Binding-site contacts:
Ligand atom N contacts residue SER1 of chain 1.D at 1.3 Å.
Ligand atom CA contacts residue TRP4 of chain 1.D at 1.0 Å (hydrophobic).
Ligand atom CG contacts residue SER1 of chain 1.D at 2.0 Å.
Ligand atom CB contacts residue TRP2 of chain 1.D at 2.1 Å (hydrophobic).
Ligand atom OH contacts residue TRP4 of chain 1.D at 1.0 Å.
Ligand atom C contacts residue TRP2 of chain 1.D at 2.0 Å (hydrophobic).
Ligand atom C contacts residue SER1 of chain 1.D at 0.9 Å.
Ligand atom CE2 contacts residue TRP4 of chain 1.D at 0.9 Å (hydrophobic).
Ligand atom O contacts residue TRP2 of chain 1.D at 1.5 Å (h-bond).
Ligand atom CA contacts residue PRO3 of chain 1.D at 1.8 Å (hydrophobic).
Ligand atom N contacts residue TRP4 of chain 1.D at 0.9 Å (h-bond).
Ligand atom N contacts residue TRP2 of chain 1.D at 0.6 Å.
Ligand atom CG2 contacts residue PRO3 of chain 1.D at 2.3 Å (hydrophobic).
Ligand atom O contacts residue SER1 of chain 1.D at 1.1 Å (h-bond).
Ligand atom CG1 contacts residue PRO3 of chain 1.D at 0.9 Å (hydrophobic).
Ligand atom CA contacts residue TRP2 of chain 1.D at 0.9 Å (hydrophobic).
Ligand atom N contacts residue PRO3 of chain 1.D at 0.7 Å.
Ligand atom CG contacts residue TRP4 of chain 1.D at 0.4 Å (hydrophobic).
Ligand atom CB contacts residue TRP4 of chain 1.D at 0.8 Å (hydrophobic).
Ligand atom O contacts residue PRO3 of chain 1.D at 1.1 Å (h-bond).
Ligand atom CZ contacts residue TRP4 of chain 1.D at 0.6 Å (hydrophobic).
Ligand atom CA contacts residue PRO3 of chain 1.D at 0.9 Å (hydrophobic).
Ligand atom CB contacts residue PRO3 of chain 1.D at 1.0 Å (hydrophobic).
Ligand atom C contacts residue TRP4 of chain 1.D at 2.2 Å (hydrophobic).
Ligand atom C contacts residue PRO3 of chain 1.D at 1.1 Å (hydrophobic).
Ligand atom N contacts residue GLY68 of chain 1.C at 2.1 Å (h-bond).
Ligand atom CB contacts residue SER1 of chain 1.D at 1.2 Å.
Ligand atom C contacts residue TRP4 of chain 1.D at 1.6 Å (hydrophobic).
Ligand atom CA contacts residue TRP2 of chain 1.D at 1.0 Å (hydrophobic).
Ligand atom OXT contacts residue TRP4 of chain 1.D at 1.2 Å (h-bond).
Ligand atom CD2 contacts residue TRP4 of chain 1.D at 0.6 Å (hydrophobic).
Ligand atom C contacts residue TRP2 of chain 1.D at 1.1 Å (hydrophobic).
Ligand atom CA contacts residue SER1 of chain 1.D at 1.6 Å.
Ligand atom N contacts residue PRO3 of chain 1.D at 1.7 Å (h-bond).
Ligand atom N contacts residue TRP2 of chain 1.D at 1.7 Å (h-bond).
Ligand atom N contacts residue SER1 of chain 1.D at 2.1 Å (h-bond).
Ligand atom CD1 contacts residue TRP4 of chain 1.D at 0.4 Å (hydrophobic).
Ligand atom CE1 contacts residue TRP4 of chain 1.D at 0.4 Å (hydrophobic).
Ligand atom O contacts residue GLY68 of chain 1.C at 2.0 Å (h-bond).
Ligand atom CA contacts residue SER1 of chain 1.D at 1.4 Å.

Sequence of chain 1.C:
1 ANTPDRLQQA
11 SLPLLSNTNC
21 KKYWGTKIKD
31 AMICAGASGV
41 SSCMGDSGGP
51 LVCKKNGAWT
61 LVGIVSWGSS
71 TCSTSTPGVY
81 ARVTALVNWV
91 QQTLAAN

This protein binds this small molecule.
Small molecule (SMILES): CC(C)[C@H](NC(=O)CNC(=O)[C@@H]1CCCN1C(=O)[C@@H](N)[C@@H](C)O)C(=O)N[C@@H](Cc1ccc(O)cc1)C(=O)O

Sequence of chain 1.D:
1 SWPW

Sequence of chain 1.B:
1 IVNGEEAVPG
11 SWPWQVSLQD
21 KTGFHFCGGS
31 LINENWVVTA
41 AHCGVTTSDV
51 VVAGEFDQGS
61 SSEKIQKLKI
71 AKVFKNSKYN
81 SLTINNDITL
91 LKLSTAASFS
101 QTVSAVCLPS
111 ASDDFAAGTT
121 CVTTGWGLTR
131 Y